Binding-site contacts:
Ligand atom O2C contacts residue ASP295 of chain 2.A at 2.8 Å (salt-bridge).
Ligand atom O2 contacts residue ILE217 of chain 2.A at 3.5 Å.
Ligand atom C5 contacts residue LEU200 of chain 2.A at 3.5 Å (hydrophobic).
Ligand atom O4' contacts residue ALA124 of chain 2.A at 3.5 Å.
Ligand atom N3 contacts residue ALA216 of chain 2.A at 2.9 Å (h-bond).
Ligand atom O2 contacts residue PHE218 of chain 2.A at 2.9 Å (h-bond).
Ligand atom O6' contacts residue TYR299 of chain 2.A at 2.9 Å (h-bond).
Ligand atom O2 contacts residue ALA216 of chain 2.A at 3.5 Å (h-bond).
Ligand atom O1A contacts residue ASN198 of chain 2.A at 3.2 Å (h-bond).
Ligand atom O6' contacts residue ALA125 of chain 2.A at 3.2 Å.
Ligand atom O1B contacts residue ARG231 of chain 2.A at 2.9 Å (salt-bridge).
Ligand atom C2 contacts residue PHE218 of chain 2.A at 3.2 Å (hydrophobic).
Ligand atom C2' contacts residue NAD1 of chain 2.D at 3.5 Å.
Ligand atom O5' contacts residue PHE178 of chain 2.A at 3.4 Å (h-bond).
Ligand atom N1 contacts residue PHE218 of chain 2.A at 3.6 Å.
Ligand atom O1B contacts residue TYR299 of chain 2.A at 3.4 Å (h-bond).
Ligand atom O1A contacts residue ASN199 of chain 2.A at 3.5 Å (h-bond).
Ligand atom C6' contacts residue PHE178 of chain 2.A at 3.2 Å (hydrophobic).
Ligand atom C6' contacts residue TYR177 of chain 2.A at 3.6 Å (hydrophobic).
Ligand atom C2 contacts residue ALA216 of chain 2.A at 3.6 Å (hydrophobic).
Ligand atom O2A contacts residue LEU200 of chain 2.A at 2.9 Å (h-bond).
Ligand atom C4 contacts residue PHE218 of chain 2.A at 3.1 Å (hydrophobic).
Ligand atom O2' contacts residue ASN199 of chain 2.A at 3.0 Å (h-bond).
Ligand atom O1B contacts residue ASN179 of chain 2.A at 3.0 Å (h-bond).
Ligand atom N3 contacts residue PHE218 of chain 2.A at 3.1 Å.
Ligand atom PA contacts residue ASN199 of chain 2.A at 3.5 Å.
Ligand atom O1A contacts residue ARG292 of chain 2.A at 3.0 Å (salt-bridge).
Ligand atom C4C contacts residue TYR233 of chain 2.A at 3.5 Å (hydrophobic).
Ligand atom C5C contacts residue TYR233 of chain 2.A at 3.4 Å (hydrophobic).
Ligand atom O5C contacts residue ARG292 of chain 2.A at 3.4 Å (salt-bridge).
Ligand atom O3A contacts residue ASN179 of chain 2.A at 3.1 Å (h-bond).
Ligand atom PB contacts residue ASN179 of chain 2.A at 3.5 Å.
Ligand atom O6' contacts residue ASN179 of chain 2.A at 3.4 Å (h-bond).
Ligand atom O4 contacts residue PHE218 of chain 2.A at 3.5 Å.
Ligand atom O2B contacts residue ARG292 of chain 2.A at 2.9 Å (salt-bridge).
Ligand atom O3' contacts residue TYR149 of chain 2.A at 3.0 Å (h-bond).
Ligand atom C2C contacts residue ARG292 of chain 2.A at 3.6 Å.
Ligand atom O2A contacts residue ASN199 of chain 2.A at 3.0 Å (h-bond).
Ligand atom O3' contacts residue NAD1 of chain 2.D at 3.5 Å.
Ligand atom O6' contacts residue PHE178 of chain 2.A at 3.5 Å (h-bond).

The small molecule below binds the protein below.
Small molecule (SMILES): O=c1ccn([C@@H]2O[C@H](CO[P](=O)(O)O[P](=O)(O)O[C@H]3O[C@H](CO)[C@@H](O)[C@H](O)[C@H]3O)[C@@H](O)[C@H]2O)c(=O)[nH]1

Sequence of chain 2.A:
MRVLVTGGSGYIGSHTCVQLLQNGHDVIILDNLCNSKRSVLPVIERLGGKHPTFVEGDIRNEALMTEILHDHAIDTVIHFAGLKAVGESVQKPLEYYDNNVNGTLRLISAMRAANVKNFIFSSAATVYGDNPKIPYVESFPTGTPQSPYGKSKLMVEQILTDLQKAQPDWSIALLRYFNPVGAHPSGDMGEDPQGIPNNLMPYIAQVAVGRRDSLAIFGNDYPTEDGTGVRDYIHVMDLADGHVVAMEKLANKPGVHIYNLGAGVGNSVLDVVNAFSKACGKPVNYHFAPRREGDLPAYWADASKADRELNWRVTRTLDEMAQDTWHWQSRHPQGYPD